Binding-site contacts:
Ligand atom C14 contacts residue MET89 of chain 1.A at 3.8 Å (hydrophobic).
Ligand atom C17 contacts residue MET126 of chain 1.A at 3.6 Å (hydrophobic).
Ligand atom O23 contacts residue MET51 of chain 1.A at 3.3 Å.
Ligand atom F6 contacts residue THR31 of chain 1.A at 3.8 Å.
Ligand atom C32 contacts residue MET51 of chain 1.A at 3.7 Å (hydrophobic).
Ligand atom C14 contacts residue LEU48 of chain 1.A at 3.5 Å (hydrophobic).
Ligand atom C26 contacts residue SER116 of chain 1.A at 3.6 Å.
Ligand atom C35 contacts residue MET89 of chain 1.A at 3.4 Å (hydrophobic).
Ligand atom F6 contacts residue ILE30 of chain 1.A at 3.6 Å.
Ligand atom C1 contacts residue ILE113 of chain 1.A at 3.7 Å (hydrophobic).
Ligand atom F6 contacts residue ILE34 of chain 1.A at 3.5 Å.
Ligand atom C14 contacts residue PHE90 of chain 1.A at 3.6 Å (hydrophobic).
Ligand atom C29 contacts residue SER93 of chain 1.A at 3.2 Å.
Ligand atom C25 contacts residue ASN44 of chain 1.A at 3.5 Å.
Ligand atom F5 contacts residue PHE97 of chain 1.A at 3.2 Å.
Ligand atom C24 contacts residue LEU48 of chain 1.A at 3.7 Å (hydrophobic).
Ligand atom C31 contacts residue MET89 of chain 1.A at 3.7 Å (hydrophobic).
Ligand atom C33 contacts residue ILE96 of chain 1.A at 3.6 Å (hydrophobic).
Ligand atom N36 contacts residue MET89 of chain 1.A at 3.1 Å (h-bond).
Ligand atom C3 contacts residue ILE34 of chain 1.A at 3.7 Å (hydrophobic).
Ligand atom F5 contacts residue SER93 of chain 1.A at 3.4 Å.
Ligand atom C32 contacts residue HIS55 of chain 1.A at 3.8 Å.
Ligand atom C34 contacts residue SER93 of chain 1.A at 3.4 Å.
Ligand atom C31 contacts residue HIS55 of chain 1.A at 3.8 Å.
Ligand atom N11 contacts residue TYR130 of chain 1.A at 2.8 Å (h-bond).
Ligand atom C10 contacts residue TYR130 of chain 1.A at 3.6 Å (hydrophobic).
Ligand atom F6 contacts residue ILE96 of chain 1.A at 3.4 Å.
Ligand atom N36 contacts residue ALA52 of chain 1.A at 3.5 Å.
Ligand atom N11 contacts residue SER93 of chain 1.A at 3.6 Å.
Ligand atom N36 contacts residue LEU48 of chain 1.A at 3.2 Å.
Ligand atom N22 contacts residue SER93 of chain 1.A at 3.2 Å (h-bond).
Ligand atom C33 contacts residue MET51 of chain 1.A at 3.6 Å (hydrophobic).
Ligand atom C4 contacts residue ILE113 of chain 1.A at 3.7 Å (hydrophobic).
Ligand atom C4 contacts residue SER93 of chain 1.A at 3.5 Å.
Ligand atom C34 contacts residue MET51 of chain 1.A at 3.7 Å (hydrophobic).
Ligand atom C30 contacts residue MET89 of chain 1.A at 3.6 Å (hydrophobic).
Ligand atom C7 contacts residue SER93 of chain 1.A at 3.6 Å.
Ligand atom C1 contacts residue SER93 of chain 1.A at 3.6 Å.
Ligand atom C4 contacts residue TYR130 of chain 1.A at 3.7 Å (hydrophobic).
Ligand atom C7 contacts residue TYR130 of chain 1.A at 3.7 Å (hydrophobic).

This protein binds this small molecule.
Small molecule (SMILES): N#Cc1ccccc1NC(=O)[C@H](C1CCCCC1)n1c(-c2ccc(Cl)cc2)nc2cc(F)c(F)cc21

Sequence of chain 1.A:
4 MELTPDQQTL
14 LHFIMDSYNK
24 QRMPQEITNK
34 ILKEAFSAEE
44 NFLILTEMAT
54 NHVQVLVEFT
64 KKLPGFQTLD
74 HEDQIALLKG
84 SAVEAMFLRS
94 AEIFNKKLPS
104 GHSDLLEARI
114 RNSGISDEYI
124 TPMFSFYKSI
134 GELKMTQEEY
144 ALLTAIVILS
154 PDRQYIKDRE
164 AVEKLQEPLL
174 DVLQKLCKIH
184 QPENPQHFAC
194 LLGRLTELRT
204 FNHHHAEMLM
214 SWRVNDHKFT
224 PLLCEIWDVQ